Sequence of chain 3.B:
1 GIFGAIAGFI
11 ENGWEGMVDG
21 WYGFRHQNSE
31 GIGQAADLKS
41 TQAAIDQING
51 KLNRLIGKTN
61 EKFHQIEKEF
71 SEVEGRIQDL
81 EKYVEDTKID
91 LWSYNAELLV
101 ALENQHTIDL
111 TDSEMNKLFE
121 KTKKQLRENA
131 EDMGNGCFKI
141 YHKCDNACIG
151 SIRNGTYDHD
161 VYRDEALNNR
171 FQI

A small-molecule ligand and the protein it binds are described below.
Small molecule (SMILES): CC(=O)N[C@@H]1[C@@H](O)[C@H](O)[C@@H](CO)O[C@H]1O

Binding-site contacts:
Ligand atom C5 contacts residue ASN154 of chain 3.B at 3.7 Å.
Ligand atom C8 contacts residue SER151 of chain 3.B at 3.8 Å.
Ligand atom C7 contacts residue ASN154 of chain 3.B at 3.3 Å.
Ligand atom N2 contacts residue ASN154 of chain 3.B at 3.1 Å (h-bond).
Ligand atom C8 contacts residue GLY150 of chain 3.B at 4.2 Å.
Ligand atom C7 contacts residue SER151 of chain 3.B at 4.2 Å.
Ligand atom C1 contacts residue ASN154 of chain 3.B at 1.5 Å.
Ligand atom N2 contacts residue GLY150 of chain 3.B at 4.2 Å.
Ligand atom C4 contacts residue ASN154 of chain 3.B at 4.3 Å.
Ligand atom C2 contacts residue ASN154 of chain 3.B at 2.5 Å.
Ligand atom O7 contacts residue THR156 of chain 3.B at 3.9 Å.
Ligand atom C8 contacts residue ALA147 of chain 3.B at 3.4 Å (hydrophobic).
Ligand atom O7 contacts residue ASN154 of chain 3.B at 3.0 Å (h-bond).
Ligand atom C7 contacts residue GLY150 of chain 3.B at 4.3 Å.
Ligand atom O5 contacts residue ASN154 of chain 3.B at 2.4 Å (h-bond).
Ligand atom C3 contacts residue ASN154 of chain 3.B at 3.9 Å.
Ligand atom C1 contacts residue GLY150 of chain 3.B at 3.9 Å.